The small molecule below binds the protein below.
Small molecule (SMILES): NC(=[NH2+])c1cc2cc(-c3cccc(-c4ccccc4)c3O)[nH]c2cc1Cl

Sequence of chain 1.B:
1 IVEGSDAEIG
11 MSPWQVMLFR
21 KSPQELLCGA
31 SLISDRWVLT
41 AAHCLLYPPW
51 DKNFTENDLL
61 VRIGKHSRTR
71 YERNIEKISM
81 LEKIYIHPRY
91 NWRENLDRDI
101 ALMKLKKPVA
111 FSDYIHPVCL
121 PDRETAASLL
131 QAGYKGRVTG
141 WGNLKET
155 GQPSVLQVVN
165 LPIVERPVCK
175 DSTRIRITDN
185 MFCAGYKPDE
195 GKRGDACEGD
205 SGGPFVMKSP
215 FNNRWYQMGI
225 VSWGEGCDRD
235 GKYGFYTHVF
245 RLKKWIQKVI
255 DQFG

Binding-site contacts:
Ligand atom N3 contacts residue SER205 of chain 1.B at 2.8 Å (h-bond).
Ligand atom C6B contacts residue HIS43 of chain 1.B at 3.8 Å.
Ligand atom N1 contacts residue GLY230 of chain 1.B at 2.6 Å (h-bond).
Ligand atom C3B contacts residue LYS52 of chain 1.B at 3.4 Å.
Ligand atom C3' contacts residue GLU202 of chain 1.B at 3.1 Å.
Ligand atom O6' contacts residue SER205 of chain 1.B at 2.1 Å (h-bond).
Ligand atom C8 contacts residue SER205 of chain 1.B at 3.8 Å.
Ligand atom C9 contacts residue GLU202 of chain 1.B at 3.8 Å.
Ligand atom C6' contacts residue HIS43 of chain 1.B at 3.7 Å.
Ligand atom CL2 contacts residue VAL225 of chain 1.B at 3.2 Å.
Ligand atom C7 contacts residue GLY230 of chain 1.B at 3.8 Å.
Ligand atom C4 contacts residue SER205 of chain 1.B at 3.6 Å.
Ligand atom C3 contacts residue SER226 of chain 1.B at 3.8 Å.
Ligand atom O6' contacts residue HIS43 of chain 1.B at 2.7 Å (h-bond).
Ligand atom C2 contacts residue TRP227 of chain 1.B at 3.8 Å (hydrophobic).
Ligand atom N2 contacts residue GLY238 of chain 1.B at 3.4 Å.
Ligand atom C4' contacts residue TRP50 of chain 1.B at 3.8 Å (hydrophobic).
Ligand atom C1 contacts residue ALA200 of chain 1.B at 3.8 Å (hydrophobic).
Ligand atom N2 contacts residue ALA200 of chain 1.B at 3.7 Å.
Ligand atom CL2 contacts residue ALA200 of chain 1.B at 3.7 Å.
Ligand atom C5B contacts residue HIS43 of chain 1.B at 3.5 Å.
Ligand atom C1 contacts residue GLY228 of chain 1.B at 3.8 Å.
Ligand atom C3 contacts residue TRP227 of chain 1.B at 3.8 Å (hydrophobic).
Ligand atom C7 contacts residue ASP199 of chain 1.B at 3.4 Å.
Ligand atom C7 contacts residue ALA200 of chain 1.B at 3.3 Å (hydrophobic).
Ligand atom C4B contacts residue HIS43 of chain 1.B at 3.4 Å.
Ligand atom C4B contacts residue LYS52 of chain 1.B at 2.7 Å.
Ligand atom C1' contacts residue GLU202 of chain 1.B at 3.7 Å.
Ligand atom CL2 contacts residue TRP227 of chain 1.B at 3.8 Å.
Ligand atom C7 contacts residue GLY228 of chain 1.B at 3.8 Å.
Ligand atom N1 contacts residue ASP199 of chain 1.B at 2.7 Å (salt-bridge).
Ligand atom C2 contacts residue VAL225 of chain 1.B at 3.8 Å (hydrophobic).
Ligand atom C6' contacts residue SER205 of chain 1.B at 3.4 Å.
Ligand atom C5B contacts residue LYS52 of chain 1.B at 3.0 Å.
Ligand atom C3 contacts residue VAL225 of chain 1.B at 3.6 Å (hydrophobic).
Ligand atom C2' contacts residue GLU202 of chain 1.B at 3.0 Å.
Ligand atom N2 contacts residue ASP199 of chain 1.B at 2.8 Å (salt-bridge).
Ligand atom C3B contacts residue CYS28 of chain 1.B at 3.6 Å (hydrophobic).
Ligand atom N1 contacts residue ALA200 of chain 1.B at 3.3 Å (h-bond).
Ligand atom C6B contacts residue TRP50 of chain 1.B at 3.8 Å (hydrophobic).